A protein and the small-molecule ligand that binds it are described below.
Small molecule (SMILES): CC(=O)N[C@@H]1[C@@H](O)[C@H](O)[C@@H](CO)O[C@H]1O

Binding-site contacts:
Ligand atom C7 contacts residue SER193 of chain 1.B at 3.6 Å.
Ligand atom C5 contacts residue ASN163 of chain 1.B at 3.6 Å.
Ligand atom C7 contacts residue ASN163 of chain 1.B at 3.6 Å.
Ligand atom O5 contacts residue ASN163 of chain 1.B at 2.3 Å (h-bond).
Ligand atom C3 contacts residue ASN163 of chain 1.B at 3.9 Å.
Ligand atom O7 contacts residue ASN163 of chain 1.B at 3.4 Å (h-bond).
Ligand atom O7 contacts residue SER193 of chain 1.B at 4.1 Å.
Ligand atom C1 contacts residue ASN163 of chain 1.B at 1.4 Å.
Ligand atom O6 contacts residue ASP137 of chain 1.B at 4.4 Å.
Ligand atom C2 contacts residue ASN163 of chain 1.B at 2.5 Å.
Ligand atom N2 contacts residue ASN163 of chain 1.B at 3.1 Å (h-bond).
Ligand atom C4 contacts residue ASN163 of chain 1.B at 4.2 Å.
Ligand atom N2 contacts residue SER193 of chain 1.B at 4.0 Å.
Ligand atom C8 contacts residue SER193 of chain 1.B at 3.4 Å.

Sequence of chain 1.B:
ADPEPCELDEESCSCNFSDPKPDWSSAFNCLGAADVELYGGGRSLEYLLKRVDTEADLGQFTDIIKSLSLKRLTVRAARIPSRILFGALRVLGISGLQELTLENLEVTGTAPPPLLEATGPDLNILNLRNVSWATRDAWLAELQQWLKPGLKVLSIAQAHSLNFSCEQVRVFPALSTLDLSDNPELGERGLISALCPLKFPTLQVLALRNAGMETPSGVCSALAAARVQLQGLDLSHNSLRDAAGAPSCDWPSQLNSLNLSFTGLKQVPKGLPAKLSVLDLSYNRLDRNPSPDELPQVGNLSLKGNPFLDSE